Sequence of chain 1.B:
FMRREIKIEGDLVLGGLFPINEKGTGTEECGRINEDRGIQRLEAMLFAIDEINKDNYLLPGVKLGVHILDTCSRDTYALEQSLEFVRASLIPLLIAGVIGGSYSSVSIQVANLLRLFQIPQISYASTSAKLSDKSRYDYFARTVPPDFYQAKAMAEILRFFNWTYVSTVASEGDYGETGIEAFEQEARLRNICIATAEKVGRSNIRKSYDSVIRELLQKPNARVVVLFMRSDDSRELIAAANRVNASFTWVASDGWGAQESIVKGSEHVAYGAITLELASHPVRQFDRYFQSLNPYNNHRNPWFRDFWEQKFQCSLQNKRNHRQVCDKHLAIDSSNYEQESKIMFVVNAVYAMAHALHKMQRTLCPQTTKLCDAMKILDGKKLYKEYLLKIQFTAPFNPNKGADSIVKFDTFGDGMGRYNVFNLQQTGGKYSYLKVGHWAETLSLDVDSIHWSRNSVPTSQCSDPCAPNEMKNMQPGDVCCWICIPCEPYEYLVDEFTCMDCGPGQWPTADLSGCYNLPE

Binding-site contacts:
Ligand atom O5 contacts residue ASN185 of chain 1.B at 2.4 Å (h-bond).
Ligand atom O7 contacts residue PHE184 of chain 1.B at 4.3 Å.
Ligand atom C7 contacts residue PHE183 of chain 1.B at 4.1 Å (hydrophobic).
Ligand atom C4 contacts residue ASN185 of chain 1.B at 4.2 Å.
Ligand atom C5 contacts residue ASN185 of chain 1.B at 3.7 Å.
Ligand atom C1 contacts residue ASN185 of chain 1.B at 1.4 Å.
Ligand atom C1 contacts residue PHE183 of chain 1.B at 4.3 Å (hydrophobic).
Ligand atom O7 contacts residue ASN185 of chain 1.B at 3.5 Å (h-bond).
Ligand atom C3 contacts residue ASN185 of chain 1.B at 3.8 Å.
Ligand atom N2 contacts residue ASN185 of chain 1.B at 2.9 Å (h-bond).
Ligand atom C7 contacts residue ASN185 of chain 1.B at 3.6 Å.
Ligand atom C2 contacts residue ASN185 of chain 1.B at 2.4 Å.
Ligand atom N2 contacts residue PHE183 of chain 1.B at 3.6 Å (h-bond).

The small molecule below binds the protein below.
Small molecule (SMILES): CC(=O)N[C@@H]1[C@@H](O)[C@H](O)[C@@H](CO)O[C@H]1O